Sequence of chain 1.D:
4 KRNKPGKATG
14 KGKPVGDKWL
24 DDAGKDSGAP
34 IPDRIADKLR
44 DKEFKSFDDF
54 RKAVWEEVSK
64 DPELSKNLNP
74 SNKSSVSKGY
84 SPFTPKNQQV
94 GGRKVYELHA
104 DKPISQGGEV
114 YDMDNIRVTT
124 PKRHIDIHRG

This small molecule binds to this protein.
Small molecule (SMILES): Cc1cn([C@H]2C[C@H](O[P](=O)(O)OC[C@H]3O[C@@H](n4ccc(N)nc4=O)C[C@@H]3O[P](=O)(O)OC[C@H]3O[C@@H](n4cnc5c(=O)nc(N)[nH]c54)C[C@@H]3O[P](=O)(O)OC[C@H]3O[C@@H](n4ccc(N)nc4=O)C[C@@H]3O)[C@@H](CO[P](=O)(O)O[C@H]3C[C@H](n4cnc5c(N)ncnc54)O[C@@H]3CO[P](=O)(O)O[C@H]3C[C@H](n4cnc5c(=O)nc(N)[nH]c54)O[C@@H]3COP(=O)=O)O2)c(=O)[nH]c1=O

Binding-site contacts:
Ligand atom O2 contacts residue DA4 of chain 1.L at 3.3 Å.
Ligand atom N4 contacts residue ASP51 of chain 1.D at 2.4 Å (salt-bridge).
Ligand atom O2 contacts residue DA4 of chain 1.L at 3.4 Å (h-bond).
Ligand atom N2 contacts residue DC2 of chain 1.L at 2.8 Å (h-bond).
Ligand atom OP1 contacts residue ARG54 of chain 1.D at 3.2 Å.
Ligand atom N3 contacts residue DA4 of chain 1.L at 3.0 Å (h-bond).
Ligand atom OP1 contacts residue HIS127 of chain 1.D at 3.0 Å.
Ligand atom O2 contacts residue DG3 of chain 1.L at 2.7 Å (h-bond).
Ligand atom OP1 contacts residue SER84 of chain 1.D at 2.8 Å (h-bond).
Ligand atom N6 contacts residue DA4 of chain 1.L at 3.1 Å (h-bond).
Ligand atom N1 contacts residue DT5 of chain 1.L at 2.9 Å (h-bond).
Ligand atom OP1 contacts residue HIS102 of chain 1.D at 2.8 Å.
Ligand atom N3 contacts residue DG3 of chain 1.L at 2.9 Å (h-bond).
Ligand atom C6 contacts residue DG3 of chain 1.L at 3.2 Å.
Ligand atom O6 contacts residue DC6 of chain 1.L at 3.3 Å (h-bond).
Ligand atom N1 contacts residue DC2 of chain 1.L at 2.6 Å (h-bond).
Ligand atom N1 contacts residue DG3 of chain 1.L at 3.2 Å.
Ligand atom OP2 contacts residue ARG54 of chain 1.D at 2.7 Å (salt-bridge).
Ligand atom O6 contacts residue DG3 of chain 1.L at 3.1 Å (h-bond).
Ligand atom N2 contacts residue DC6 of chain 1.L at 3.4 Å (h-bond).
Ligand atom N4 contacts residue DG1 of chain 1.L at 3.0 Å (h-bond).
Ligand atom OP1 contacts residue TYR83 of chain 1.D at 3.3 Å.
Ligand atom O5' contacts residue ARG54 of chain 1.D at 3.3 Å (salt-bridge).
Ligand atom O2 contacts residue DG1 of chain 1.L at 3.0 Å (h-bond).
Ligand atom N6 contacts residue DT5 of chain 1.L at 3.1 Å (h-bond).
Ligand atom OP1 contacts residue LEU101 of chain 1.D at 2.8 Å (h-bond).
Ligand atom O5' contacts residue LEU101 of chain 1.D at 3.2 Å (h-bond).
Ligand atom O6 contacts residue DC2 of chain 1.L at 3.4 Å (h-bond).
Ligand atom N1 contacts residue DC6 of chain 1.L at 3.4 Å (h-bond).
Ligand atom N2 contacts residue DG3 of chain 1.L at 3.3 Å.
Ligand atom N3 contacts residue DG1 of chain 1.L at 2.9 Å (h-bond).
Ligand atom N4 contacts residue DG3 of chain 1.L at 2.9 Å (h-bond).
Ligand atom N7 contacts residue MG1 of chain 1.R at 2.7 Å.
Ligand atom C2 contacts residue DC2 of chain 1.L at 3.2 Å.
Ligand atom C5 contacts residue ARG54 of chain 1.D at 3.4 Å.
Ligand atom O4 contacts residue DA4 of chain 1.L at 3.1 Å (h-bond).
Ligand atom C4 contacts residue ASP51 of chain 1.D at 3.4 Å.
Ligand atom O2 contacts residue DC2 of chain 1.L at 3.3 Å (h-bond).
Ligand atom OP1 contacts residue ALA103 of chain 1.D at 3.1 Å (h-bond).
Ligand atom OP2 contacts residue ARG54 of chain 1.D at 2.9 Å (salt-bridge).